Binding-site contacts:
Ligand atom N contacts residue GLU187 of chain 1.A at 3.8 Å.
Ligand atom C contacts residue LEU179 of chain 1.A at 3.7 Å (hydrophobic).
Ligand atom CA contacts residue LEU179 of chain 1.A at 3.7 Å (hydrophobic).
Ligand atom CB contacts residue LEU234 of chain 1.A at 3.9 Å (hydrophobic).
Ligand atom OG contacts residue GLU187 of chain 1.A at 2.7 Å (salt-bridge).
Ligand atom CD2 contacts residue LYS127 of chain 1.A at 3.7 Å.
Ligand atom O1P contacts residue ARG61 of chain 1.A at 2.8 Å (salt-bridge).
Ligand atom CD1 contacts residue GLY176 of chain 1.A at 3.6 Å.
Ligand atom P contacts residue TYR135 of chain 1.A at 3.9 Å.
Ligand atom O2P contacts residue ARG61 of chain 1.A at 3.0 Å (salt-bridge).
Ligand atom CA contacts residue ASN180 of chain 1.A at 3.5 Å.
Ligand atom OG contacts residue TRP235 of chain 1.A at 2.9 Å (h-bond).
Ligand atom C contacts residue ASN231 of chain 1.A at 3.7 Å.
Ligand atom CB contacts residue GLU187 of chain 1.A at 3.3 Å.
Ligand atom CB contacts residue ASN180 of chain 1.A at 3.5 Å.
Ligand atom P contacts residue ARG134 of chain 1.A at 3.8 Å.
Ligand atom C contacts residue LEU234 of chain 1.A at 3.7 Å (hydrophobic).
Ligand atom N contacts residue LEU179 of chain 1.A at 3.4 Å.
Ligand atom CB contacts residue ASN231 of chain 1.A at 3.6 Å.
Ligand atom C contacts residue ASN231 of chain 1.A at 3.9 Å.
Ligand atom CE1 contacts residue ILE224 of chain 1.A at 3.5 Å (hydrophobic).
Ligand atom O contacts residue ASN231 of chain 1.A at 2.9 Å (h-bond).
Ligand atom N contacts residue ASN231 of chain 1.A at 2.8 Å (h-bond).
Ligand atom O2P contacts residue ARG134 of chain 1.A at 2.8 Å (salt-bridge).
Ligand atom O3P contacts residue TYR135 of chain 1.A at 2.6 Å (h-bond).
Ligand atom O contacts residue LEU179 of chain 1.A at 3.7 Å.
Ligand atom P contacts residue ARG61 of chain 1.A at 3.7 Å.
Ligand atom C contacts residue ASN180 of chain 1.A at 3.6 Å.
Ligand atom O contacts residue VAL183 of chain 1.A at 3.4 Å.
Ligand atom O contacts residue LEU234 of chain 1.A at 3.6 Å.
Ligand atom O3P contacts residue ARG134 of chain 1.A at 2.8 Å (salt-bridge).
Ligand atom N contacts residue ASN180 of chain 1.A at 2.8 Å (h-bond).
Ligand atom OE2 contacts residue LEU227 of chain 1.A at 3.7 Å.
Ligand atom CG contacts residue GLY176 of chain 1.A at 3.7 Å.
Ligand atom CA contacts residue ASN231 of chain 1.A at 3.7 Å.
Ligand atom CG contacts residue ASN231 of chain 1.A at 3.8 Å.
Ligand atom CD1 contacts residue ASP230 of chain 1.A at 3.6 Å.
Ligand atom CA contacts residue ASN231 of chain 1.A at 3.7 Å.
Ligand atom CA contacts residue ASN180 of chain 1.A at 3.7 Å.
Ligand atom CB contacts residue ASN180 of chain 1.A at 3.3 Å.

Sequence of chain 1.A:
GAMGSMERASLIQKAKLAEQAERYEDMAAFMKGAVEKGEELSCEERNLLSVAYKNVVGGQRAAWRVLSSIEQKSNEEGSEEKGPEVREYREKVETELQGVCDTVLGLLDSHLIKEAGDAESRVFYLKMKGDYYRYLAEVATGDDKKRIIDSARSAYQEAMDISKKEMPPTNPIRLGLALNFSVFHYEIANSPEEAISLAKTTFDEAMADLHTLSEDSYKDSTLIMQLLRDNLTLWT

The protein below binds the small molecule below.
Small molecule (SMILES): CC(C)C[C@H](NC(=O)[C@H](CO)NC(=O)[C@H](C)N)C(=O)N[C@@H](COP(=O)(O)O)C(=O)N[C@@H](Cc1ccccc1)C(=O)N[C@H](C=O)CCC(=O)O